Sequence of chain 3.F:
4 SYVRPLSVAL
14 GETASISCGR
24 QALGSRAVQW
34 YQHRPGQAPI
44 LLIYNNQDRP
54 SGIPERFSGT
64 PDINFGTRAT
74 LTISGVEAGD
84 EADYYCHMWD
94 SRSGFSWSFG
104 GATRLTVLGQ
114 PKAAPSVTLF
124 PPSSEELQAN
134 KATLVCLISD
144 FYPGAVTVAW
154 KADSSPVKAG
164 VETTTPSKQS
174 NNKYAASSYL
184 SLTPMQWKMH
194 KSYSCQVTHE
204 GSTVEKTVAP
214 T

Binding-site contacts:
Ligand atom O7 contacts residue VAL104 of chain 3.D at 4.3 Å.
Ligand atom N2 contacts residue ASN130 of chain 3.D at 3.0 Å (h-bond).
Ligand atom C8 contacts residue ARG95 of chain 3.F at 4.0 Å.
Ligand atom C3 contacts residue ASN130 of chain 3.D at 3.8 Å.
Ligand atom C1 contacts residue ASN130 of chain 3.D at 1.4 Å.
Ligand atom C1 contacts residue TYR147 of chain 3.D at 3.7 Å (hydrophobic).
Ligand atom C4 contacts residue TYR147 of chain 3.D at 4.5 Å (hydrophobic).
Ligand atom O5 contacts residue ASN130 of chain 3.D at 2.4 Å (h-bond).
Ligand atom C5 contacts residue TYR147 of chain 3.D at 3.8 Å (hydrophobic).
Ligand atom C4 contacts residue ASN130 of chain 3.D at 4.2 Å.
Ligand atom C7 contacts residue TYR147 of chain 3.D at 4.4 Å (hydrophobic).
Ligand atom C8 contacts residue ASP301 of chain 3.D at 3.6 Å.
Ligand atom C7 contacts residue ASN130 of chain 3.D at 3.0 Å.
Ligand atom O7 contacts residue TYR147 of chain 3.D at 3.7 Å.
Ligand atom N2 contacts residue TYR147 of chain 3.D at 4.2 Å.
Ligand atom O7 contacts residue ASN130 of chain 3.D at 2.7 Å (h-bond).
Ligand atom O4 contacts residue TYR147 of chain 3.D at 4.2 Å.
Ligand atom O6 contacts residue TYR147 of chain 3.D at 3.6 Å.
Ligand atom C3 contacts residue TYR147 of chain 3.D at 3.8 Å (hydrophobic).
Ligand atom C2 contacts residue ASN130 of chain 3.D at 2.5 Å.
Ligand atom N2 contacts residue ASP301 of chain 3.D at 4.4 Å.
Ligand atom O5 contacts residue TYR147 of chain 3.D at 4.0 Å.
Ligand atom C5 contacts residue ASN130 of chain 3.D at 3.6 Å.
Ligand atom C6 contacts residue TYR147 of chain 3.D at 4.5 Å (hydrophobic).
Ligand atom C8 contacts residue LEU149 of chain 3.D at 4.3 Å (hydrophobic).
Ligand atom C2 contacts residue TYR147 of chain 3.D at 4.1 Å (hydrophobic).
Ligand atom C8 contacts residue ASN130 of chain 3.D at 4.3 Å.

Sequence of chain 3.D:
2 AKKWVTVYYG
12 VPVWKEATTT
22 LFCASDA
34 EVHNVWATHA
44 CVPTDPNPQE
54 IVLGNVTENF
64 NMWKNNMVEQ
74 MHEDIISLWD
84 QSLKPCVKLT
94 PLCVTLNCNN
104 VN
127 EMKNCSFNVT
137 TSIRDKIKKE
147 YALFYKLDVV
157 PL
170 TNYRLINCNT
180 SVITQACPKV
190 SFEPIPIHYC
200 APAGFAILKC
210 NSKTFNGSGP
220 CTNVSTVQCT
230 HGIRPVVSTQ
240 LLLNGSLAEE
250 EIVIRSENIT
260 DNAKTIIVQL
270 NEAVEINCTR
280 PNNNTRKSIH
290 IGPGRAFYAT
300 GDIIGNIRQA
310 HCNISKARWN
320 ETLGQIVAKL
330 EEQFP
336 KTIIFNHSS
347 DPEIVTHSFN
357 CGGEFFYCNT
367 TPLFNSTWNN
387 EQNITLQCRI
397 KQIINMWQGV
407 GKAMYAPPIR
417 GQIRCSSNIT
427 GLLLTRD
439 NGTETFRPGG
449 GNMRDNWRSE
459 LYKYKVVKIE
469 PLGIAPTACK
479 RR

A small-molecule ligand and the protein it binds are described below.
Small molecule (SMILES): CC(=O)N[C@H]1[C@H](O[C@H]2[C@H](O)[C@@H](NC(C)=O)CO[C@@H]2CO)O[C@H](CO)[C@@H](O)[C@@H]1O